Sequence of chain 1.C:
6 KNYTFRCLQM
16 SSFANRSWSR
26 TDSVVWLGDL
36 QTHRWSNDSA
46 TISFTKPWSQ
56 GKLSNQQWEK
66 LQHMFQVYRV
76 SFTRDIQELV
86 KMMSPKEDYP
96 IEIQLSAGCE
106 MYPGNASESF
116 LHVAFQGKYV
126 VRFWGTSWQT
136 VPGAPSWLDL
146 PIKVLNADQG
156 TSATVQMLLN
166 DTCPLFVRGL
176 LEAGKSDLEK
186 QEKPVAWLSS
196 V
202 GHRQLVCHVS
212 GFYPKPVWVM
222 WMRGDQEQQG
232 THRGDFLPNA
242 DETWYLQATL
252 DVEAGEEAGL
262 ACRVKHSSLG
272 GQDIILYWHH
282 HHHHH

Binding-site contacts:
Ligand atom N2 contacts residue ASN42 of chain 1.C at 3.0 Å (h-bond).
Ligand atom O6 contacts residue ASN42 of chain 1.C at 4.3 Å.
Ligand atom O7 contacts residue ARG79 of chain 1.C at 2.7 Å (salt-bridge).
Ligand atom O5 contacts residue ASN42 of chain 1.C at 2.3 Å (h-bond).
Ligand atom C3 contacts residue SER24 of chain 1.C at 4.2 Å.
Ligand atom C1 contacts residue ARG25 of chain 1.C at 4.5 Å.
Ligand atom C8 contacts residue ARG25 of chain 1.C at 3.8 Å.
Ligand atom C8 contacts residue TRP23 of chain 1.C at 3.3 Å (hydrophobic).
Ligand atom C7 contacts residue ARG25 of chain 1.C at 4.2 Å.
Ligand atom C7 contacts residue SER24 of chain 1.C at 3.9 Å.
Ligand atom O7 contacts residue ASN42 of chain 1.C at 3.9 Å.
Ligand atom C5 contacts residue ASN42 of chain 1.C at 3.6 Å.
Ligand atom C2 contacts residue ASN42 of chain 1.C at 2.5 Å.
Ligand atom N2 contacts residue ARG25 of chain 1.C at 4.0 Å.
Ligand atom N2 contacts residue SER24 of chain 1.C at 3.0 Å (h-bond).
Ligand atom C1 contacts residue ASN42 of chain 1.C at 1.4 Å.
Ligand atom C4 contacts residue ASN42 of chain 1.C at 4.2 Å.
Ligand atom C7 contacts residue ARG79 of chain 1.C at 3.9 Å.
Ligand atom O7 contacts residue ARG25 of chain 1.C at 4.1 Å.
Ligand atom C8 contacts residue SER24 of chain 1.C at 3.7 Å.
Ligand atom C2 contacts residue SER24 of chain 1.C at 3.9 Å.
Ligand atom C3 contacts residue ASN42 of chain 1.C at 3.8 Å.
Ligand atom C7 contacts residue ASN42 of chain 1.C at 3.6 Å.
Ligand atom C1 contacts residue SER24 of chain 1.C at 4.0 Å.

This protein binds this small molecule.
Small molecule (SMILES): CC(=O)N[C@H]1[C@H](O[C@H]2[C@H](O)[C@@H](NC(C)=O)CO[C@@H]2CO)O[C@H](CO)[C@@H](O)[C@@H]1O